Sequence of chain 1.B:
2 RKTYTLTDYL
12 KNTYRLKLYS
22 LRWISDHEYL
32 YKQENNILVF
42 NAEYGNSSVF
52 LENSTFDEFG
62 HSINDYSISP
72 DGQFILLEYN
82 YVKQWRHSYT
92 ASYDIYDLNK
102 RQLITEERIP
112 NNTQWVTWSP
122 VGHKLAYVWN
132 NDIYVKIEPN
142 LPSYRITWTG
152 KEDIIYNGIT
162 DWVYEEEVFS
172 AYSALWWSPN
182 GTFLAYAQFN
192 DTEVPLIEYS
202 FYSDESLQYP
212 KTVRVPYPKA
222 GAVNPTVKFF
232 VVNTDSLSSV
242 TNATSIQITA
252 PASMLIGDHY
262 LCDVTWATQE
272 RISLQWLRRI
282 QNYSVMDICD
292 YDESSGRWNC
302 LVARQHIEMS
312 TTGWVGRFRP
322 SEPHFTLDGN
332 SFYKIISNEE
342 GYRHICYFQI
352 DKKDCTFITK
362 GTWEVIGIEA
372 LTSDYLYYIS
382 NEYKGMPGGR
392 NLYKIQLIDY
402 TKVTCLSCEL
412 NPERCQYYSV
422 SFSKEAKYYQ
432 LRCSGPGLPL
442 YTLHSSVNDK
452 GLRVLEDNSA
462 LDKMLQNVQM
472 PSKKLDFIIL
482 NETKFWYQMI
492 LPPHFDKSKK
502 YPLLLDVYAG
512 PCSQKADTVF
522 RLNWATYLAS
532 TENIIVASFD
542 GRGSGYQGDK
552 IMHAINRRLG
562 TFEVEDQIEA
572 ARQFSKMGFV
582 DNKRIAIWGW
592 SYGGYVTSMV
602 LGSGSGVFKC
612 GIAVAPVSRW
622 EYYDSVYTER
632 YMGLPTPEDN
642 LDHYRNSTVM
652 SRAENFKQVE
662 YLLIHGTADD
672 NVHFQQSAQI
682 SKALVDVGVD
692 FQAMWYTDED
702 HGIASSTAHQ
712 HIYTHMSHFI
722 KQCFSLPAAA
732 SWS

Binding-site contacts:
Ligand atom O5 contacts residue ILE281 of chain 1.B at 3.7 Å.
Ligand atom C7 contacts residue THR312 of chain 1.B at 4.4 Å.
Ligand atom C6 contacts residue ARG558 of chain 1.B at 3.9 Å.
Ligand atom C1 contacts residue ILE281 of chain 1.B at 3.9 Å (hydrophobic).
Ligand atom C7 contacts residue ASN283 of chain 1.B at 3.5 Å.
Ligand atom N2 contacts residue ASN283 of chain 1.B at 2.9 Å (h-bond).
Ligand atom O7 contacts residue ASN283 of chain 1.B at 4.0 Å.
Ligand atom N2 contacts residue SER311 of chain 1.B at 4.3 Å.
Ligand atom C8 contacts residue MET310 of chain 1.B at 3.4 Å (hydrophobic).
Ligand atom C4 contacts residue ASN283 of chain 1.B at 4.2 Å.
Ligand atom C3 contacts residue ASN283 of chain 1.B at 3.7 Å.
Ligand atom O5 contacts residue ASN283 of chain 1.B at 2.3 Å (h-bond).
Ligand atom O6 contacts residue ARG558 of chain 1.B at 3.8 Å.
Ligand atom C7 contacts residue SER311 of chain 1.B at 3.4 Å.
Ligand atom O7 contacts residue THR312 of chain 1.B at 3.5 Å.
Ligand atom C5 contacts residue ASN283 of chain 1.B at 3.6 Å.
Ligand atom C5 contacts residue ILE281 of chain 1.B at 4.1 Å (hydrophobic).
Ligand atom C8 contacts residue SER311 of chain 1.B at 3.5 Å.
Ligand atom C8 contacts residue ASN283 of chain 1.B at 4.0 Å.
Ligand atom C2 contacts residue ASN283 of chain 1.B at 2.4 Å.
Ligand atom C1 contacts residue ASN283 of chain 1.B at 1.4 Å.
Ligand atom O7 contacts residue SER311 of chain 1.B at 3.2 Å (h-bond).

A protein and the small-molecule ligand that binds it are described below.
Small molecule (SMILES): CC(=O)N[C@@H]1[C@@H](O)[C@H](O)[C@@H](CO)O[C@H]1O